Binding-site contacts:
Ligand atom C10 contacts residue PRO485 of chain 1.A at 4.2 Å (hydrophobic).
Ligand atom C14 contacts residue VAL534 of chain 1.A at 3.8 Å (hydrophobic).
Ligand atom C14 contacts residue GLY537 of chain 1.A at 4.1 Å.
Ligand atom F1 contacts residue GLY537 of chain 1.A at 4.5 Å.
Ligand atom O4 contacts residue THR539 of chain 1.A at 3.5 Å.
Ligand atom C4 contacts residue PRO485 of chain 1.A at 3.7 Å (hydrophobic).
Ligand atom C1 contacts residue PRO485 of chain 1.A at 3.9 Å (hydrophobic).
Ligand atom C13 contacts residue THR539 of chain 1.A at 3.9 Å.
Ligand atom O1 contacts residue PRO485 of chain 1.A at 3.6 Å.
Ligand atom C9 contacts residue PRO485 of chain 1.A at 4.3 Å (hydrophobic).
Ligand atom C3 contacts residue PRO485 of chain 1.A at 3.1 Å (hydrophobic).
Ligand atom O1 contacts residue THR487 of chain 1.A at 2.9 Å (h-bond).
Ligand atom N1 contacts residue PRO485 of chain 1.A at 2.8 Å (h-bond).
Ligand atom C2 contacts residue PRO485 of chain 1.A at 4.2 Å (hydrophobic).
Ligand atom F2 contacts residue SER570 of chain 1.A at 4.3 Å.
Ligand atom C10 contacts residue TYR457 of chain 1.A at 4.0 Å (hydrophobic).
Ligand atom N1 contacts residue THR487 of chain 1.A at 3.8 Å.
Ligand atom C1 contacts residue THR487 of chain 1.A at 4.5 Å.
Ligand atom O3 contacts residue SER538 of chain 1.A at 3.0 Å (h-bond).
Ligand atom O1 contacts residue TYR457 of chain 1.A at 4.1 Å.
Ligand atom O1 contacts residue LEU486 of chain 1.A at 3.7 Å.
Ligand atom C13 contacts residue SER538 of chain 1.A at 4.2 Å.
Ligand atom O4 contacts residue GLU587 of chain 1.A at 3.5 Å (salt-bridge).
Ligand atom C10 contacts residue THR487 of chain 1.A at 3.9 Å.
Ligand atom O3 contacts residue THR539 of chain 1.A at 3.0 Å (h-bond).
Ligand atom O4 contacts residue MET586 of chain 1.A at 3.7 Å.
Ligand atom O2 contacts residue TYR457 of chain 1.A at 3.7 Å.
Ligand atom O3 contacts residue GLY537 of chain 1.A at 3.6 Å.
Ligand atom F2 contacts residue VAL534 of chain 1.A at 4.2 Å.

This protein binds this small molecule.
Small molecule (SMILES): O=C(O)[C@@H]1C[C@H]2C[C@@H](CN3CC(F)(F)C[C@H]3C(=O)O)CC[C@H]2CN1

Sequence of chain 1.A:
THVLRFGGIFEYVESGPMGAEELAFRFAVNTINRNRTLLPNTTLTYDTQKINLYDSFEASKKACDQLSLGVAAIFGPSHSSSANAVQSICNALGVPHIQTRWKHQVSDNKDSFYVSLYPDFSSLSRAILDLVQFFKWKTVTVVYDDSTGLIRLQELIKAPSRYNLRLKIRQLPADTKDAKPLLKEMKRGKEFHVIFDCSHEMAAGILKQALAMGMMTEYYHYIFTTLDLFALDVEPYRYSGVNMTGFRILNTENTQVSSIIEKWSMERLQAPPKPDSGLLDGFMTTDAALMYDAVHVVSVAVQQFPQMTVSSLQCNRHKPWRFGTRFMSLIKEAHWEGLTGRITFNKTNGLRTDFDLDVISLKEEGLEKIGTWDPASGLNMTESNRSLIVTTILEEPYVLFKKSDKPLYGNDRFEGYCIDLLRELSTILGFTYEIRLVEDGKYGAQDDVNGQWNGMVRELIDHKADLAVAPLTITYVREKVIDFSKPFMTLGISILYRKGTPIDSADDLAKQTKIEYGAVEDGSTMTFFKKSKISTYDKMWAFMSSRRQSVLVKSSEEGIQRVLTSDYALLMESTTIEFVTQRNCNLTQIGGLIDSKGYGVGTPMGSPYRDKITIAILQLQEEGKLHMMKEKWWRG